Binding-site contacts:
Ligand atom O7 contacts residue ASP196 of chain 1.F at 3.0 Å (salt-bridge).
Ligand atom C8 contacts residue SER167 of chain 1.F at 3.9 Å.
Ligand atom C3 contacts residue ASP196 of chain 1.F at 4.3 Å.
Ligand atom C1 contacts residue ASN165 of chain 1.F at 1.4 Å.
Ligand atom C1 contacts residue ASP202 of chain 1.F at 4.5 Å.
Ligand atom C5 contacts residue ASN165 of chain 1.F at 3.7 Å.
Ligand atom C6 contacts residue ASP202 of chain 1.F at 4.4 Å.
Ligand atom C2 contacts residue ASP196 of chain 1.F at 4.3 Å.
Ligand atom C3 contacts residue SER167 of chain 1.F at 4.2 Å.
Ligand atom C2 contacts residue SER167 of chain 1.F at 3.6 Å.
Ligand atom C4 contacts residue ASN165 of chain 1.F at 4.2 Å.
Ligand atom C3 contacts residue ASN165 of chain 1.F at 3.8 Å.
Ligand atom O5 contacts residue ASN165 of chain 1.F at 2.4 Å (h-bond).
Ligand atom N2 contacts residue ASN165 of chain 1.F at 2.9 Å (h-bond).
Ligand atom C1 contacts residue SER167 of chain 1.F at 3.4 Å.
Ligand atom C7 contacts residue ASN165 of chain 1.F at 3.8 Å.
Ligand atom N2 contacts residue SER167 of chain 1.F at 2.9 Å (h-bond).
Ligand atom O6 contacts residue ASP202 of chain 1.F at 4.3 Å.
Ligand atom C7 contacts residue ASP196 of chain 1.F at 4.1 Å.
Ligand atom C2 contacts residue ASN165 of chain 1.F at 2.5 Å.
Ligand atom O3 contacts residue ASP196 of chain 1.F at 3.1 Å (salt-bridge).
Ligand atom C7 contacts residue SER167 of chain 1.F at 3.8 Å.
Ligand atom O7 contacts residue ASN165 of chain 1.F at 4.3 Å.
Ligand atom O5 contacts residue ASP202 of chain 1.F at 3.8 Å.

A protein and the small-molecule ligand that binds it are described below.
Small molecule (SMILES): CC(=O)N[C@H]1[C@H](O[C@H]2[C@H](O)[C@@H](NC(C)=O)CO[C@@H]2CO)O[C@H](CO)[C@@H](O)[C@@H]1O

Sequence of chain 1.F:
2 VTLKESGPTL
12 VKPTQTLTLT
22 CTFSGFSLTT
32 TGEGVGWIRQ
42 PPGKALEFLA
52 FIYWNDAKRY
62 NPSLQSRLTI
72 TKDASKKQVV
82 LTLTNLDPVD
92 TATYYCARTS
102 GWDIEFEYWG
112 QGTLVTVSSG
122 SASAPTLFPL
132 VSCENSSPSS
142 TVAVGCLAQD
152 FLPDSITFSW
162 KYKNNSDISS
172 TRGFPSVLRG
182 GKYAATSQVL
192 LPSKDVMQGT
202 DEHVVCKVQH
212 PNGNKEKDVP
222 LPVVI